Sequence of chain 25.B:
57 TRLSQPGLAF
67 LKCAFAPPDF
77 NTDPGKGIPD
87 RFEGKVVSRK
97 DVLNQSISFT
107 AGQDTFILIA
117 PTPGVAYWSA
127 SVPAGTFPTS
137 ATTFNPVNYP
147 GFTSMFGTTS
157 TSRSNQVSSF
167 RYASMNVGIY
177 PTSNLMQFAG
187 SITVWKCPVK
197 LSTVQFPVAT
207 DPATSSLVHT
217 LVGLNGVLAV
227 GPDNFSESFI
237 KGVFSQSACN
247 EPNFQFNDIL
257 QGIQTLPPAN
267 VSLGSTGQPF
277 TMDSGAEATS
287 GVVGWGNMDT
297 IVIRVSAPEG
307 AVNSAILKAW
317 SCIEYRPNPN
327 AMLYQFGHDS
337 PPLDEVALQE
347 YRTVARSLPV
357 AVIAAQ

Binding-site contacts:
Ligand atom CG2 contacts residue PHE76 of chain 25.B at 3.8 Å (hydrophobic).

This small molecule binds to this protein.
Small molecule (SMILES): CC(C)[C@H](NC(=O)[C@H](CCCN=C(N)N)NC(=O)[C@@H](N)CCC(=O)O)C(=O)N[C@H](C=O)CCCCN